This protein binds this small molecule.
Small molecule (SMILES): O=C(O)Cc1cccc(NS(=O)(=O)c2cccc(Cl)c2O)c1

Binding-site contacts:
Ligand atom C08 contacts residue ALA315 of chain 1.A at 3.3 Å (hydrophobic).
Ligand atom O12 contacts residue ALA217 of chain 1.A at 3.8 Å.
Ligand atom O03 contacts residue GLY317 of chain 1.A at 2.8 Å (h-bond).
Ligand atom C20 contacts residue SER61 of chain 1.A at 3.0 Å.
Ligand atom C16 contacts residue LEU290 of chain 1.A at 4.0 Å (hydrophobic).
Ligand atom O12 contacts residue LYS64 of chain 1.A at 3.0 Å (salt-bridge).
Ligand atom O12 contacts residue TYR218 of chain 1.A at 3.5 Å.
Ligand atom N10 contacts residue ALA315 of chain 1.A at 2.6 Å (h-bond).
Ligand atom O01 contacts residue SER209 of chain 1.A at 3.0 Å (h-bond).
Ligand atom C06 contacts residue THR316 of chain 1.A at 3.9 Å.
Ligand atom C09 contacts residue ALA315 of chain 1.A at 3.1 Å (hydrophobic).
Ligand atom C07 contacts residue THR316 of chain 1.A at 3.7 Å.
Ligand atom CL1 contacts residue ALA315 of chain 1.A at 3.6 Å.
Ligand atom S11 contacts residue ASN149 of chain 1.A at 3.8 Å.
Ligand atom C07 contacts residue GLY317 of chain 1.A at 3.7 Å.
Ligand atom C06 contacts residue GLY317 of chain 1.A at 3.5 Å.
Ligand atom C08 contacts residue THR316 of chain 1.A at 3.6 Å.
Ligand atom O03 contacts residue VAL208 of chain 1.A at 4.0 Å.
Ligand atom O13 contacts residue TYR218 of chain 1.A at 3.7 Å.
Ligand atom C02 contacts residue GLY317 of chain 1.A at 3.9 Å.
Ligand atom C09 contacts residue THR316 of chain 1.A at 3.7 Å.
Ligand atom O13 contacts residue ASN149 of chain 1.A at 2.7 Å (h-bond).
Ligand atom C14 contacts residue SER61 of chain 1.A at 3.4 Å.
Ligand atom O21 contacts residue ALA315 of chain 1.A at 2.9 Å (h-bond).
Ligand atom C18 contacts residue SER61 of chain 1.A at 3.7 Å.
Ligand atom O03 contacts residue THR316 of chain 1.A at 3.7 Å.
Ligand atom C22 contacts residue THR316 of chain 1.A at 4.0 Å.
Ligand atom O12 contacts residue ASN149 of chain 1.A at 3.4 Å (h-bond).
Ligand atom O21 contacts residue SER61 of chain 1.A at 2.6 Å (h-bond).
Ligand atom C02 contacts residue VAL208 of chain 1.A at 3.8 Å (hydrophobic).
Ligand atom O21 contacts residue GLY314 of chain 1.A at 3.8 Å.
Ligand atom C05 contacts residue GLY317 of chain 1.A at 4.0 Å.
Ligand atom C02 contacts residue SER209 of chain 1.A at 3.9 Å.
Ligand atom O12 contacts residue SER61 of chain 1.A at 2.7 Å (h-bond).
Ligand atom S11 contacts residue SER61 of chain 1.A at 3.6 Å.
Ligand atom C20 contacts residue ALA315 of chain 1.A at 3.9 Å (hydrophobic).
Ligand atom O01 contacts residue VAL208 of chain 1.A at 3.8 Å.
Ligand atom CL1 contacts residue THR313 of chain 1.A at 4.0 Å.
Ligand atom N10 contacts residue TYR218 of chain 1.A at 3.9 Å.
Ligand atom CL1 contacts residue GLY314 of chain 1.A at 3.7 Å.

Sequence of chain 1.A:
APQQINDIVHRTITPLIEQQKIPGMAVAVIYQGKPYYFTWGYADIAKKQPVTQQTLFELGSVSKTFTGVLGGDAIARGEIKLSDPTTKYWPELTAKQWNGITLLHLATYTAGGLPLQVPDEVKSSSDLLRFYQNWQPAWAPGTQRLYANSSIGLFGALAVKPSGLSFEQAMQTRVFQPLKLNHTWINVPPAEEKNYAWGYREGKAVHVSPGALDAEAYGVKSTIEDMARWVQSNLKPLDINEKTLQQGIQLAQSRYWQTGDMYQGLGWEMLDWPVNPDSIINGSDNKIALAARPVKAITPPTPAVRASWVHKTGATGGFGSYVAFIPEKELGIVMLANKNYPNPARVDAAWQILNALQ